Binding-site contacts:
Ligand atom C8 contacts residue HIS655 of chain 1.B at 3.6 Å.
Ligand atom O7 contacts residue ASN657 of chain 1.B at 3.0 Å (h-bond).
Ligand atom C3 contacts residue ASN657 of chain 1.B at 3.8 Å.
Ligand atom C8 contacts residue ASN657 of chain 1.B at 4.3 Å.
Ligand atom C1 contacts residue ASN657 of chain 1.B at 1.4 Å.
Ligand atom C5 contacts residue ASN657 of chain 1.B at 3.7 Å.
Ligand atom C4 contacts residue ASN657 of chain 1.B at 4.2 Å.
Ligand atom N2 contacts residue ASN657 of chain 1.B at 2.9 Å (h-bond).
Ligand atom C2 contacts residue ASN657 of chain 1.B at 2.5 Å.
Ligand atom O5 contacts residue ASN657 of chain 1.B at 2.4 Å (h-bond).
Ligand atom C7 contacts residue ASN657 of chain 1.B at 3.1 Å.
Ligand atom C8 contacts residue VAL656 of chain 1.B at 4.5 Å (hydrophobic).

Sequence of chain 1.B:
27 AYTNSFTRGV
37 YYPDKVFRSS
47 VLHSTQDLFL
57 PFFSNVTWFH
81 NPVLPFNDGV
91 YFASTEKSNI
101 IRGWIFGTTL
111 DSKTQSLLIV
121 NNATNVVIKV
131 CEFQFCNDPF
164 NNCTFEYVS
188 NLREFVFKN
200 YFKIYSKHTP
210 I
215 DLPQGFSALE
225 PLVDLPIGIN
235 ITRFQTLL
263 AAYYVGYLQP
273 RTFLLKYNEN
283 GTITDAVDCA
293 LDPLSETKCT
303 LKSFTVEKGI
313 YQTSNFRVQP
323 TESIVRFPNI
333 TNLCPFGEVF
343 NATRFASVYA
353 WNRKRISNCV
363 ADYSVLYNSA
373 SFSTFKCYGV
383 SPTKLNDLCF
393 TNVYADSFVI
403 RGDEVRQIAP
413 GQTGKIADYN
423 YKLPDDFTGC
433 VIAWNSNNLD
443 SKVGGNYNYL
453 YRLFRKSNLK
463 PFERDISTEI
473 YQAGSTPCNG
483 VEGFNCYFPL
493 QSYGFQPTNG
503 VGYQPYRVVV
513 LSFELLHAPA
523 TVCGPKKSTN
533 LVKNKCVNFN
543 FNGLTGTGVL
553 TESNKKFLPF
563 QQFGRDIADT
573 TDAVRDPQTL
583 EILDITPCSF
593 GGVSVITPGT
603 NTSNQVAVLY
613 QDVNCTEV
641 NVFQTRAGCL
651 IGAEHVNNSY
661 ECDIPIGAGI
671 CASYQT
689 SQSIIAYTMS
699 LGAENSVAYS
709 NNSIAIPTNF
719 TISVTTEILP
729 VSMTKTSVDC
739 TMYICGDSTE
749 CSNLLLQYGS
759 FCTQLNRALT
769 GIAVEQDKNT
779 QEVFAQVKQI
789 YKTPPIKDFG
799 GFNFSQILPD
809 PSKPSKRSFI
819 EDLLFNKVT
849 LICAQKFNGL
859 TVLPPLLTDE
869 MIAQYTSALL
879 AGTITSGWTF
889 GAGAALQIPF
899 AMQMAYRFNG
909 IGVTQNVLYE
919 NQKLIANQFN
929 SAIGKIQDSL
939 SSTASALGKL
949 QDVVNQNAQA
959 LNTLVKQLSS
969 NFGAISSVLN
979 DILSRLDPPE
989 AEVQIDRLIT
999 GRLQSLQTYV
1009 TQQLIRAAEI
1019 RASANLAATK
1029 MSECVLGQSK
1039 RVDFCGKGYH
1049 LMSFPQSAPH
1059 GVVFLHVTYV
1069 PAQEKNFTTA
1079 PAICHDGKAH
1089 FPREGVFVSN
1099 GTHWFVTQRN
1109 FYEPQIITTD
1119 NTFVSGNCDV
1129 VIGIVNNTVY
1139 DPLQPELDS

This protein binds this small molecule.
Small molecule (SMILES): CC(=O)N[C@@H]1[C@@H](O)[C@H](O)[C@@H](CO)O[C@H]1O